Sequence of chain 1.D:
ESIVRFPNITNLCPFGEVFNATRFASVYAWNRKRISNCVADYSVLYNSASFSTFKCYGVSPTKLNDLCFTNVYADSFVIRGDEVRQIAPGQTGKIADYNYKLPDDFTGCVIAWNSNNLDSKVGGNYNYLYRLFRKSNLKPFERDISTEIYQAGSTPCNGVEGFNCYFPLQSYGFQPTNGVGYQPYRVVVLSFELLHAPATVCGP

Binding-site contacts:
Ligand atom C3 contacts residue ASN25 of chain 1.D at 3.8 Å.
Ligand atom N2 contacts residue ASN25 of chain 1.D at 2.9 Å (h-bond).
Ligand atom O7 contacts residue ASN25 of chain 1.D at 3.7 Å.
Ligand atom C2 contacts residue ASN25 of chain 1.D at 2.5 Å.
Ligand atom C7 contacts residue GLY21 of chain 1.D at 3.7 Å.
Ligand atom C5 contacts residue ASN25 of chain 1.D at 3.7 Å.
Ligand atom C8 contacts residue PHE24 of chain 1.D at 4.1 Å (hydrophobic).
Ligand atom O5 contacts residue ASN25 of chain 1.D at 2.4 Å (h-bond).
Ligand atom C1 contacts residue ASN25 of chain 1.D at 1.5 Å.
Ligand atom C7 contacts residue PHE20 of chain 1.D at 4.5 Å (hydrophobic).
Ligand atom O3 contacts residue VAL49 of chain 1.D at 4.0 Å.
Ligand atom O7 contacts residue PHE20 of chain 1.D at 4.5 Å.
Ligand atom C8 contacts residue PHE20 of chain 1.D at 3.7 Å (hydrophobic).
Ligand atom O7 contacts residue GLY21 of chain 1.D at 3.4 Å.
Ligand atom C7 contacts residue ASN25 of chain 1.D at 3.5 Å.
Ligand atom C8 contacts residue LEU50 of chain 1.D at 4.0 Å (hydrophobic).
Ligand atom C8 contacts residue GLY21 of chain 1.D at 3.6 Å.
Ligand atom C4 contacts residue ASN25 of chain 1.D at 4.2 Å.

A protein and the small-molecule ligand that binds it are described below.
Small molecule (SMILES): CC(=O)N[C@@H]1[C@@H](O)[C@H](O)[C@@H](CO)O[C@H]1O